Sequence of chain 1.B:
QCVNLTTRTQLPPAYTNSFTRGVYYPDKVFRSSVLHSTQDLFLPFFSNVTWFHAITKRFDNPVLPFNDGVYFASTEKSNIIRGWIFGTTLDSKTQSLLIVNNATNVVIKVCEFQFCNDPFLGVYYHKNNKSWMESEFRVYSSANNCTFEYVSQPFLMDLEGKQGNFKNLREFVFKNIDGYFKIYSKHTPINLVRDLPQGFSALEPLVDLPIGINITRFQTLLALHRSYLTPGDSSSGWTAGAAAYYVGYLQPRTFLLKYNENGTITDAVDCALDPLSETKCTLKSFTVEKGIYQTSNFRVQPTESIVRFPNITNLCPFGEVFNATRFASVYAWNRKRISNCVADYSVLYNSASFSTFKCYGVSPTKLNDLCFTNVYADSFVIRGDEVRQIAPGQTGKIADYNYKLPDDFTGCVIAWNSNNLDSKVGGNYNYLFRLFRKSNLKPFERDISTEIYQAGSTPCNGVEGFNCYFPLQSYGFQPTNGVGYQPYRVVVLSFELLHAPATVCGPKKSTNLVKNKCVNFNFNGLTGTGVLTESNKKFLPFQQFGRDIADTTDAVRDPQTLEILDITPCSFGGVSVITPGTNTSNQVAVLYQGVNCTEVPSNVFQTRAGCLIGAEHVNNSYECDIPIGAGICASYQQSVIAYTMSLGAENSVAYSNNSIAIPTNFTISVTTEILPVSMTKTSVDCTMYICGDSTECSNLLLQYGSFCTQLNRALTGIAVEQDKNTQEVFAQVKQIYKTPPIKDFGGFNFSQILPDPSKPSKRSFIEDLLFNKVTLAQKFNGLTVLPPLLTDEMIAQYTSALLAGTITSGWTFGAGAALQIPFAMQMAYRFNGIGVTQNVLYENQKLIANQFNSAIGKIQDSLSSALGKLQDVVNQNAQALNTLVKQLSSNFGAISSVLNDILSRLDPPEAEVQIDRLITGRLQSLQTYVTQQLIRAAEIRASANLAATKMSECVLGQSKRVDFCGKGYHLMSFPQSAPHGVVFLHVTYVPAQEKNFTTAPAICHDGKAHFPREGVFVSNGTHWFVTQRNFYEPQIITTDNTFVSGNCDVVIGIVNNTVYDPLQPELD

Sequence of chain 1.C:
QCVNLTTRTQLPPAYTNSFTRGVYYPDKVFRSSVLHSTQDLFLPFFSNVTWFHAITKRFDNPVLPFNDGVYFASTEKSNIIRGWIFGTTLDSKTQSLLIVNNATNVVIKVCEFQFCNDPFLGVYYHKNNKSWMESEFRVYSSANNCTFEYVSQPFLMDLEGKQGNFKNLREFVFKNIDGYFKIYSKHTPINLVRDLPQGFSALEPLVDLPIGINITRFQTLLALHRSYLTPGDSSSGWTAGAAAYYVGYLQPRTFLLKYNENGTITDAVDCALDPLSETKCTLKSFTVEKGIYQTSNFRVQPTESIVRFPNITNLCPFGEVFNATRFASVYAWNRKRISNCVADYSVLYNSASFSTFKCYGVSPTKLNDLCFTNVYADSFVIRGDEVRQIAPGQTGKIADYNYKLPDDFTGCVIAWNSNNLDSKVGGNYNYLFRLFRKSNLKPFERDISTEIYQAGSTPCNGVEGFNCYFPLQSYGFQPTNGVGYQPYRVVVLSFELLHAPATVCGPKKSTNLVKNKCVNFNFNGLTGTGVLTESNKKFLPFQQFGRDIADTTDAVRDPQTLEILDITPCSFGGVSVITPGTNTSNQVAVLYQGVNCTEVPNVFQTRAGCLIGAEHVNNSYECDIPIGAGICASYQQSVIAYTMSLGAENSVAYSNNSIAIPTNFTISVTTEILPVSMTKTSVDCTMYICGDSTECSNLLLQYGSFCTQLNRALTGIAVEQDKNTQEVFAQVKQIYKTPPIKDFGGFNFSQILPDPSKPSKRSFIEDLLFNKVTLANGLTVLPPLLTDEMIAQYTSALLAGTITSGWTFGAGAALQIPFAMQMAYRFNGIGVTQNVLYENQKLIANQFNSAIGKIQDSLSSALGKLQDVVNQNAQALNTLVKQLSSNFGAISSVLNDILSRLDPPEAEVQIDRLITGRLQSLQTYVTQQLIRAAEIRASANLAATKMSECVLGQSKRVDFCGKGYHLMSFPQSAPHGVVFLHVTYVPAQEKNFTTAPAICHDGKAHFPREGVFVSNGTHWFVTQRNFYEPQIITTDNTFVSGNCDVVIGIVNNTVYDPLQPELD

A protein and the small-molecule ligand that binds it are described below.
Small molecule (SMILES): CC(=O)N[C@@H]1[C@@H](O)[C@H](O)[C@@H](CO)O[C@H]1O

Binding-site contacts:
Ligand atom O7 contacts residue ILE1159 of chain 1.B at 4.3 Å.
Ligand atom C8 contacts residue ASN738 of chain 1.B at 4.2 Å.
Ligand atom C1 contacts residue ASP825 of chain 1.C at 4.4 Å.
Ligand atom C4 contacts residue ASN738 of chain 1.B at 4.2 Å.
Ligand atom C5 contacts residue ASN738 of chain 1.B at 3.7 Å.
Ligand atom N2 contacts residue ASN738 of chain 1.B at 2.9 Å (h-bond).
Ligand atom O5 contacts residue ASN738 of chain 1.B at 2.4 Å (h-bond).
Ligand atom O5 contacts residue ASP825 of chain 1.C at 3.9 Å.
Ligand atom O7 contacts residue ASN738 of chain 1.B at 3.4 Å (h-bond).
Ligand atom C8 contacts residue GLY1160 of chain 1.B at 3.7 Å.
Ligand atom C3 contacts residue ASN738 of chain 1.B at 3.8 Å.
Ligand atom C2 contacts residue ASN738 of chain 1.B at 2.4 Å.
Ligand atom C1 contacts residue ASN738 of chain 1.B at 1.4 Å.
Ligand atom C7 contacts residue ASN738 of chain 1.B at 3.3 Å.